A small-molecule ligand and the protein it binds are described below.
Small molecule (SMILES): CC(=O)N[C@H]1[C@H](O[C@H]2[C@H](O)[C@@H](NC(C)=O)CO[C@@H]2CO)O[C@H](CO)[C@@H](O)[C@@H]1O

Sequence of chain 1.B:
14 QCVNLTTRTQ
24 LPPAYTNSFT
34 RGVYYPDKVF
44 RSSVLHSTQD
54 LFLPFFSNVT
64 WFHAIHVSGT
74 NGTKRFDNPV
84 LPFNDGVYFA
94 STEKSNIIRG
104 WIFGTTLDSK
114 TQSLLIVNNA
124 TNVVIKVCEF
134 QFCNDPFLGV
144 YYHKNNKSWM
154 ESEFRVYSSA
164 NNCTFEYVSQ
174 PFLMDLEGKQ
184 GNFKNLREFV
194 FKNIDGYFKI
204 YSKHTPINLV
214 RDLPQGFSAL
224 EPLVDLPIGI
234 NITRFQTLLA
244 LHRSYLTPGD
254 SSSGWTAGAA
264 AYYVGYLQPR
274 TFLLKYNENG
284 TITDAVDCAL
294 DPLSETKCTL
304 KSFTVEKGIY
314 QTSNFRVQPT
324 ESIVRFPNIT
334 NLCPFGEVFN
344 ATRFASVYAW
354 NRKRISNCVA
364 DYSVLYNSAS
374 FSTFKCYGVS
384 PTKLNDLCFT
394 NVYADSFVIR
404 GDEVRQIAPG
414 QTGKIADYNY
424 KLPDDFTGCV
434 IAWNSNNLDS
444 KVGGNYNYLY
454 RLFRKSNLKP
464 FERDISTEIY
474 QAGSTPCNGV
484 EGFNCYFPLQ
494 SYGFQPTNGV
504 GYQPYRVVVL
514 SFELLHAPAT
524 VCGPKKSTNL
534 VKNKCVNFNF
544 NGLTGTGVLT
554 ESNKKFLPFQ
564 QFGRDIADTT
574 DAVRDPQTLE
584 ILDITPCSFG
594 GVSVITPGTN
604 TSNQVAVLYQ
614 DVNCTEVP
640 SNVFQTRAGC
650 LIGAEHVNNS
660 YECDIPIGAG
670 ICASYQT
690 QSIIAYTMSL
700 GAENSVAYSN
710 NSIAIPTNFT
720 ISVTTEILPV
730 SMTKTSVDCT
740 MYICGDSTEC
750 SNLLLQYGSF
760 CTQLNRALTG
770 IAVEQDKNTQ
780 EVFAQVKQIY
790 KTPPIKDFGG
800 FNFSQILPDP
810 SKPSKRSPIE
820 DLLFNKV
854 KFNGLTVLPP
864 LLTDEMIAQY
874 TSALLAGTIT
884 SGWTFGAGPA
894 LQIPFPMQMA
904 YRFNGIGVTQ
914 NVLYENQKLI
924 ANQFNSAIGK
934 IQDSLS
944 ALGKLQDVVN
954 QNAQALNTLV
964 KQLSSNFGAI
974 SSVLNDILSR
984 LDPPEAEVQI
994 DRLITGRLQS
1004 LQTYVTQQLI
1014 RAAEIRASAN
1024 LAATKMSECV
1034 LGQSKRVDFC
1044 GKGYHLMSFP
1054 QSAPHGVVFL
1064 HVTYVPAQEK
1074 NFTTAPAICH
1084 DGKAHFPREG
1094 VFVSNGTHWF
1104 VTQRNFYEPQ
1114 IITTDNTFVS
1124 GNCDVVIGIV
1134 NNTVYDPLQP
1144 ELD

Binding-site contacts:
Ligand atom C5 contacts residue ASN165 of chain 1.B at 3.6 Å.
Ligand atom C3 contacts residue ASN165 of chain 1.B at 3.8 Å.
Ligand atom O5 contacts residue ASN165 of chain 1.B at 2.4 Å (h-bond).
Ligand atom N2 contacts residue ASN165 of chain 1.B at 2.9 Å (h-bond).
Ligand atom O7 contacts residue ASN165 of chain 1.B at 4.5 Å.
Ligand atom C8 contacts residue ASN164 of chain 1.B at 3.4 Å.
Ligand atom C7 contacts residue ASN165 of chain 1.B at 3.9 Å.
Ligand atom C7 contacts residue ASN164 of chain 1.B at 3.7 Å.
Ligand atom C4 contacts residue ASN165 of chain 1.B at 4.2 Å.
Ligand atom C2 contacts residue ASN165 of chain 1.B at 2.5 Å.
Ligand atom O7 contacts residue ASN164 of chain 1.B at 3.6 Å.
Ligand atom C1 contacts residue ASN165 of chain 1.B at 1.4 Å.